Binding-site contacts:
Ligand atom N5 contacts residue SER31 of chain 1.B at 3.4 Å (h-bond).
Ligand atom C22 contacts residue VAL90 of chain 1.B at 3.8 Å (hydrophobic).
Ligand atom C6 contacts residue ILE139 of chain 1.B at 3.6 Å (hydrophobic).
Ligand atom N3 contacts residue GLY251 of chain 1.B at 3.8 Å.
Ligand atom C9 contacts residue PHE129 of chain 1.B at 3.8 Å (hydrophobic).
Ligand atom C18 contacts residue GLY251 of chain 1.B at 3.5 Å.
Ligand atom F1 contacts residue GLY34 of chain 1.B at 3.5 Å.
Ligand atom C6 contacts residue ASP53 of chain 1.B at 3.6 Å.
Ligand atom N3 contacts residue GLY55 of chain 1.B at 3.9 Å.
Ligand atom C21 contacts residue TRP97 of chain 1.B at 3.4 Å (hydrophobic).
Ligand atom N5 contacts residue THR253 of chain 1.B at 3.5 Å (h-bond).
Ligand atom C13 contacts residue GLY251 of chain 1.B at 3.2 Å.
Ligand atom C2 contacts residue ASP53 of chain 1.B at 3.5 Å.
Ligand atom N2 contacts residue ASP53 of chain 1.B at 2.6 Å (salt-bridge).
Ligand atom C17 contacts residue TRP136 of chain 1.B at 3.5 Å (hydrophobic).
Ligand atom N3 contacts residue ASP53 of chain 1.B at 2.8 Å (salt-bridge).
Ligand atom C14 contacts residue GLY251 of chain 1.B at 3.8 Å.
Ligand atom C21 contacts residue ASN58 of chain 1.B at 3.8 Å.
Ligand atom C23 contacts residue VAL90 of chain 1.B at 3.6 Å (hydrophobic).
Ligand atom C22 contacts residue ARG149 of chain 1.B at 3.6 Å.
Ligand atom F1 contacts residue GLN33 of chain 1.B at 2.9 Å.
Ligand atom O1 contacts residue TYR92 of chain 1.B at 3.4 Å.
Ligand atom C20 contacts residue TRP97 of chain 1.B at 3.4 Å (hydrophobic).
Ligand atom C22 contacts residue ASN58 of chain 1.B at 3.9 Å.
Ligand atom N5 contacts residue GLY251 of chain 1.B at 3.6 Å (h-bond).
Ligand atom C20 contacts residue SER56 of chain 1.B at 3.5 Å.
Ligand atom F1 contacts residue GLY32 of chain 1.B at 3.1 Å.
Ligand atom N3 contacts residue ASP249 of chain 1.B at 2.9 Å (salt-bridge).
Ligand atom N5 contacts residue GLY34 of chain 1.B at 3.6 Å.
Ligand atom C5 contacts residue ASP53 of chain 1.B at 3.6 Å.
Ligand atom C18 contacts residue GLY34 of chain 1.B at 3.7 Å.
Ligand atom C19 contacts residue SER56 of chain 1.B at 3.6 Å.
Ligand atom C3 contacts residue THR252 of chain 1.B at 3.3 Å.
Ligand atom S1 contacts residue GLY251 of chain 1.B at 3.5 Å (h-bond).
Ligand atom C3 contacts residue ASP249 of chain 1.B at 3.4 Å.
Ligand atom C17 contacts residue PHE129 of chain 1.B at 3.8 Å (hydrophobic).
Ligand atom C16 contacts residue TRP136 of chain 1.B at 3.6 Å (hydrophobic).
Ligand atom C9 contacts residue TYR92 of chain 1.B at 3.7 Å (hydrophobic).
Ligand atom C15 contacts residue GLN33 of chain 1.B at 3.5 Å.
Ligand atom C4 contacts residue TYR92 of chain 1.B at 3.7 Å (hydrophobic).

A protein and the small-molecule ligand that binds it are described below.
Small molecule (SMILES): [H]/N=C1\N[C@@]2(c3ccc(-c4ccc(F)c(C#N)c4)s3)CN(c3ccccc3)C[C@H]2C(=O)N1C

Sequence of chain 1.B:
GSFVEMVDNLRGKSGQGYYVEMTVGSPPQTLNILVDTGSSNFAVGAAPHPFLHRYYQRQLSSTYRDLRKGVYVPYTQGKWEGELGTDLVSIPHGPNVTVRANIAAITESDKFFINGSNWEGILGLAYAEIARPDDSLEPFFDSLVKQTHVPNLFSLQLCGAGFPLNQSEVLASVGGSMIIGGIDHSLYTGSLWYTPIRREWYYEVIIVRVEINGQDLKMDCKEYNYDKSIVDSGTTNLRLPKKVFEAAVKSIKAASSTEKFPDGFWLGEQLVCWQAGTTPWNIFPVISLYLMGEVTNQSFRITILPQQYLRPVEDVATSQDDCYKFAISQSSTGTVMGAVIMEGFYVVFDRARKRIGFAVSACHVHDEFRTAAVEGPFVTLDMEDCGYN